Binding-site contacts:
Ligand atom O6 contacts residue THR193 of chain 1.C at 3.8 Å.
Ligand atom O7 contacts residue LYS229 of chain 1.C at 4.0 Å.
Ligand atom C6 contacts residue GLU194 of chain 1.C at 3.6 Å.
Ligand atom C1 contacts residue ASN191 of chain 1.C at 1.5 Å.
Ligand atom C5 contacts residue ASN191 of chain 1.C at 3.7 Å.
Ligand atom N2 contacts residue ASN191 of chain 1.C at 2.9 Å (h-bond).
Ligand atom O5 contacts residue THR193 of chain 1.C at 3.7 Å.
Ligand atom C3 contacts residue ASN191 of chain 1.C at 3.8 Å.
Ligand atom C5 contacts residue THR193 of chain 1.C at 3.8 Å.
Ligand atom O7 contacts residue GLN189 of chain 1.C at 4.0 Å.
Ligand atom C1 contacts residue ILE156 of chain 1.C at 4.2 Å (hydrophobic).
Ligand atom C8 contacts residue THR150 of chain 1.C at 4.0 Å.
Ligand atom C8 contacts residue ILE156 of chain 1.C at 3.9 Å (hydrophobic).
Ligand atom C2 contacts residue ASN191 of chain 1.C at 2.4 Å.
Ligand atom C1 contacts residue THR193 of chain 1.C at 3.4 Å.
Ligand atom O6 contacts residue GLU194 of chain 1.C at 2.5 Å (salt-bridge).
Ligand atom O7 contacts residue ASN191 of chain 1.C at 3.4 Å (h-bond).
Ligand atom O5 contacts residue ASN191 of chain 1.C at 2.4 Å (h-bond).
Ligand atom N2 contacts residue ILE156 of chain 1.C at 3.8 Å.
Ligand atom C4 contacts residue ASN191 of chain 1.C at 4.2 Å.
Ligand atom C7 contacts residue ASN191 of chain 1.C at 3.4 Å.
Ligand atom C8 contacts residue GLN189 of chain 1.C at 4.3 Å.
Ligand atom C7 contacts residue ILE156 of chain 1.C at 4.0 Å (hydrophobic).
Ligand atom C6 contacts residue THR193 of chain 1.C at 4.5 Å.

Sequence of chain 1.C:
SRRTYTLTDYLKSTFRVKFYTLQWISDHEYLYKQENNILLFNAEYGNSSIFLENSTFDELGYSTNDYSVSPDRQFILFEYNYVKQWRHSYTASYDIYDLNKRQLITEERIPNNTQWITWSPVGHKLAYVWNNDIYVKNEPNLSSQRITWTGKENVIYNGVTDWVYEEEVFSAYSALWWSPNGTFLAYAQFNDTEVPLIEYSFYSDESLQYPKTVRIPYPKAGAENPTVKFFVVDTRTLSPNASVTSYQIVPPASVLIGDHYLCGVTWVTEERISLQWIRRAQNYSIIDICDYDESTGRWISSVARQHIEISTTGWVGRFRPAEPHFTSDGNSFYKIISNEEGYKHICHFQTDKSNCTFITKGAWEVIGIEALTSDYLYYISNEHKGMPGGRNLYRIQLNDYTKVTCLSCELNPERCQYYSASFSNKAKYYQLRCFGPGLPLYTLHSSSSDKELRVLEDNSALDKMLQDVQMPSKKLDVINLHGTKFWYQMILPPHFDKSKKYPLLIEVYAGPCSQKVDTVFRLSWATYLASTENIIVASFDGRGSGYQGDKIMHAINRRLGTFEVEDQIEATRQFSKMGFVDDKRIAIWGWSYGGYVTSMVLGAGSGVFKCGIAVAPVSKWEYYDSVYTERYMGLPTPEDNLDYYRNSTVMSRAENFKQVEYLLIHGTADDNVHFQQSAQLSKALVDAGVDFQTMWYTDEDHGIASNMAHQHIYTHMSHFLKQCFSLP

A small-molecule ligand and the protein it binds are described below.
Small molecule (SMILES): CC(=O)N[C@@H]1[C@@H](O)[C@H](O)[C@@H](CO)O[C@H]1O